Sequence of chain 1.B:
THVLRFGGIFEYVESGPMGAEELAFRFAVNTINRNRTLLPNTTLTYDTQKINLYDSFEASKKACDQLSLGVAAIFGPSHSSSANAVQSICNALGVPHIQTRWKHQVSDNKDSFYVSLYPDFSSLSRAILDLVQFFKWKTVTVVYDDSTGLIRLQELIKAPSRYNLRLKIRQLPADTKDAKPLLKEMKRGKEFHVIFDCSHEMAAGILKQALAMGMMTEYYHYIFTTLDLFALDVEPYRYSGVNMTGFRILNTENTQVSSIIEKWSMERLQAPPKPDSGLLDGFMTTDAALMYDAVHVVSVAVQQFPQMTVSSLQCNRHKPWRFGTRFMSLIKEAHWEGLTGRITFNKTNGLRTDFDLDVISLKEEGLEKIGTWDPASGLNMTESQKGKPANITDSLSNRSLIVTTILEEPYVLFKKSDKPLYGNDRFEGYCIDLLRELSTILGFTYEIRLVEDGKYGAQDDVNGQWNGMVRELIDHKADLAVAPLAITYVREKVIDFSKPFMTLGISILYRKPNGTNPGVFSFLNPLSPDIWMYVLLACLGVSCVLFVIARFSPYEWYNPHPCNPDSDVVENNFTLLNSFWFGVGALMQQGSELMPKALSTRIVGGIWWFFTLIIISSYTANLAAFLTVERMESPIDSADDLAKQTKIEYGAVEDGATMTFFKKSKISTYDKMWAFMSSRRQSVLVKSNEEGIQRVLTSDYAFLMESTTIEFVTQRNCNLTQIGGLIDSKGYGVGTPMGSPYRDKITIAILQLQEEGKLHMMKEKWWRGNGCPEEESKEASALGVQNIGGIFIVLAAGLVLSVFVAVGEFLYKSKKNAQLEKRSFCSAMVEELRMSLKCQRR

The protein below binds the small molecule below.
Small molecule (SMILES): CC(=O)N[C@@H]1[C@@H](O)[C@H](O)[C@@H](CO)O[C@H]1O

Binding-site contacts:
Ligand atom C6 contacts residue ASN412 of chain 1.B at 3.3 Å.
Ligand atom C5 contacts residue ASN412 of chain 1.B at 3.4 Å.
Ligand atom C4 contacts residue ASN412 of chain 1.B at 3.9 Å.
Ligand atom N2 contacts residue ASN412 of chain 1.B at 3.4 Å (h-bond).
Ligand atom O7 contacts residue ASN412 of chain 1.B at 4.3 Å.
Ligand atom C7 contacts residue ASN412 of chain 1.B at 4.1 Å.
Ligand atom C3 contacts residue ASN412 of chain 1.B at 3.8 Å.
Ligand atom C2 contacts residue ASN412 of chain 1.B at 2.6 Å.
Ligand atom C1 contacts residue ASN412 of chain 1.B at 1.4 Å.
Ligand atom O6 contacts residue ASN412 of chain 1.B at 3.1 Å (h-bond).
Ligand atom O5 contacts residue ASN412 of chain 1.B at 2.5 Å (h-bond).
Ligand atom N2 contacts residue THR414 of chain 1.B at 4.5 Å.